Binding-site contacts:
Ligand atom C5 contacts residue TYR166 of chain 1.G at 3.6 Å (hydrophobic).
Ligand atom C12 contacts residue TRP275 of chain 1.H at 3.6 Å (hydrophobic).
Ligand atom C9 contacts residue GLY221 of chain 1.H at 3.9 Å.
Ligand atom O3A contacts residue ARG263 of chain 1.H at 3.9 Å.
Ligand atom C10 contacts residue TYR272 of chain 1.H at 3.6 Å (hydrophobic).
Ligand atom O2B contacts residue TYR272 of chain 1.H at 3.6 Å.
Ligand atom C8 contacts residue GLY221 of chain 1.H at 3.8 Å.
Ligand atom C14 contacts residue ILE10 of chain 1.P at 3.4 Å (hydrophobic).
Ligand atom C6 contacts residue HIS219 of chain 1.H at 3.6 Å.
Ligand atom PB contacts residue ARG263 of chain 1.H at 3.6 Å.
Ligand atom O1B contacts residue ARG263 of chain 1.H at 3.2 Å (salt-bridge).
Ligand atom C13 contacts residue ARG173 of chain 1.H at 3.9 Å.
Ligand atom O1A contacts residue LYS198 of chain 1.G at 3.9 Å.
Ligand atom C4 contacts residue ALA9 of chain 1.P at 3.8 Å (hydrophobic).
Ligand atom O2B contacts residue ARG263 of chain 1.H at 3.3 Å (salt-bridge).
Ligand atom C9 contacts residue TRP275 of chain 1.H at 3.7 Å (hydrophobic).
Ligand atom C17 contacts residue TYR126 of chain 1.H at 3.9 Å (hydrophobic).
Ligand atom C20 contacts residue THR127 of chain 1.H at 3.4 Å.
Ligand atom C15 contacts residue ARG173 of chain 1.H at 3.9 Å.
Ligand atom C11 contacts residue ILE10 of chain 1.P at 3.9 Å (hydrophobic).
Ligand atom N3 contacts residue TYR166 of chain 1.G at 3.9 Å.
Ligand atom C20 contacts residue THR49 of chain 1.H at 3.9 Å.
Ligand atom O2B contacts residue HIS219 of chain 1.H at 2.8 Å (h-bond).
Ligand atom C18 contacts residue TYR126 of chain 1.H at 3.7 Å (hydrophobic).
Ligand atom C19 contacts residue TYR126 of chain 1.H at 3.9 Å (hydrophobic).
Ligand atom C14 contacts residue ARG173 of chain 1.H at 3.6 Å.
Ligand atom C1 contacts residue TYR200 of chain 1.G at 3.5 Å (hydrophobic).
Ligand atom C10 contacts residue GLY221 of chain 1.H at 3.8 Å.
Ligand atom C1 contacts residue HIS201 of chain 1.G at 3.7 Å.
Ligand atom C15 contacts residue TYR176 of chain 1.H at 3.9 Å (hydrophobic).
Ligand atom O1A contacts residue ARG263 of chain 1.H at 3.0 Å (salt-bridge).
Ligand atom O1A contacts residue TYR200 of chain 1.G at 3.4 Å (h-bond).
Ligand atom C12 contacts residue CYS225 of chain 1.H at 3.9 Å (hydrophobic).
Ligand atom C12 contacts residue ARG173 of chain 1.H at 3.9 Å.
Ligand atom C11 contacts residue ARG173 of chain 1.H at 3.6 Å.
Ligand atom C10 contacts residue TRP275 of chain 1.H at 3.3 Å (hydrophobic).
Ligand atom O3B contacts residue TYR272 of chain 1.H at 3.4 Å (h-bond).
Ligand atom O1B contacts residue LYS266 of chain 1.H at 2.7 Å (salt-bridge).
Ligand atom O2A contacts residue LYS164 of chain 1.G at 3.1 Å (salt-bridge).
Ligand atom C2 contacts residue TYR166 of chain 1.G at 3.6 Å (hydrophobic).

Sequence of chain 1.P:
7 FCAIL

Sequence of chain 1.G:
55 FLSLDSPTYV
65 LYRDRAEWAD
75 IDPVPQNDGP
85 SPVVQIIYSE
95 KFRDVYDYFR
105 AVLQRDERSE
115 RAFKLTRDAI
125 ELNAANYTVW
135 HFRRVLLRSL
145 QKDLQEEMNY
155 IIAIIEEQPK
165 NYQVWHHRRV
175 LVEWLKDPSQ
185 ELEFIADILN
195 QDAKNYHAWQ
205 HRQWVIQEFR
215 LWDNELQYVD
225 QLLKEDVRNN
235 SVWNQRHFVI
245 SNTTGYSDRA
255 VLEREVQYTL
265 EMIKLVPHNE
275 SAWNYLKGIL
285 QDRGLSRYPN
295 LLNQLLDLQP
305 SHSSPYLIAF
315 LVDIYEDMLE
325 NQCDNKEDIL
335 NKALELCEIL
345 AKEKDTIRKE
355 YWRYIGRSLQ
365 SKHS

A small-molecule ligand and the protein it binds are described below.
Small molecule (SMILES): CC(C)=CCC/C(C)=C/CC/C(C)=C/CCN(C)CCO[P](=O)(O)OP(=O)(O)O

Sequence of chain 1.H:
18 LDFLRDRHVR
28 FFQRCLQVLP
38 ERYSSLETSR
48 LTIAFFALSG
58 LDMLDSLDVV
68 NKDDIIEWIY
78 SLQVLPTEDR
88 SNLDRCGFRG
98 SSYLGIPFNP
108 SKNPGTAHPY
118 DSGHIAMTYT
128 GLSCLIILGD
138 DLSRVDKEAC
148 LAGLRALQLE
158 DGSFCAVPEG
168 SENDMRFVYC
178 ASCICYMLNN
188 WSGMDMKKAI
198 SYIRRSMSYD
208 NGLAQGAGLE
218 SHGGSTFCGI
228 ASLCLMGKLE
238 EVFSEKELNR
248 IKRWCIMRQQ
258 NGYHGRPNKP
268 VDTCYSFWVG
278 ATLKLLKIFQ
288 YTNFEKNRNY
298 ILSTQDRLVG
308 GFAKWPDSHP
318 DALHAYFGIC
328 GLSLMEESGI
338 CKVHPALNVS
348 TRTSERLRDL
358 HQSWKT